This protein binds this small molecule.
Small molecule (SMILES): CS(=O)(=O)Nc1ccc([N+](=O)[O-])cc1Oc1ccccc1

Binding-site contacts:
Ligand atom O4 contacts residue PHE5 of chain 1.A at 4.3 Å.
Ligand atom S1 contacts residue GLY29 of chain 1.A at 4.5 Å.
Ligand atom S1 contacts residue LYS60 of chain 1.A at 3.6 Å.
Ligand atom C7 contacts residue ILE18 of chain 1.A at 4.0 Å (hydrophobic).
Ligand atom C5 contacts residue ILE18 of chain 1.A at 3.8 Å (hydrophobic).
Ligand atom O5 contacts residue ILE18 of chain 1.A at 4.3 Å.
Ligand atom C1 contacts residue LYS60 of chain 1.A at 3.1 Å.
Ligand atom O5 contacts residue LEU2 of chain 1.A at 3.9 Å.
Ligand atom O2 contacts residue GLY29 of chain 1.A at 3.1 Å (h-bond).
Ligand atom C1 contacts residue LEU2 of chain 1.A at 3.2 Å (hydrophobic).
Ligand atom C4 contacts residue LEU2 of chain 1.A at 4.2 Å (hydrophobic).
Ligand atom N2 contacts residue ALA17 of chain 1.A at 3.7 Å.
Ligand atom C8 contacts residue ILE18 of chain 1.A at 3.7 Å (hydrophobic).
Ligand atom O3 contacts residue ALA17 of chain 1.A at 3.6 Å.
Ligand atom C1 contacts residue IMN1 of chain 1.C at 3.9 Å.
Ligand atom C13 contacts residue ILE18 of chain 1.A at 3.7 Å (hydrophobic).
Ligand atom C9 contacts residue LEU2 of chain 1.A at 4.4 Å (hydrophobic).
Ligand atom O2 contacts residue LYS60 of chain 1.A at 3.9 Å.
Ligand atom C10 contacts residue ILE18 of chain 1.A at 4.0 Å (hydrophobic).
Ligand atom O3 contacts residue ILE18 of chain 1.A at 3.7 Å.
Ligand atom C11 contacts residue ILE18 of chain 1.A at 4.0 Å (hydrophobic).
Ligand atom C6 contacts residue LEU2 of chain 1.A at 3.4 Å (hydrophobic).
Ligand atom O1 contacts residue LYS60 of chain 1.A at 3.0 Å (salt-bridge).
Ligand atom O3 contacts residue LEU2 of chain 1.A at 4.2 Å.
Ligand atom C4 contacts residue SER22 of chain 1.A at 4.2 Å.
Ligand atom C3 contacts residue LEU2 of chain 1.A at 4.3 Å (hydrophobic).
Ligand atom C7 contacts residue LEU2 of chain 1.A at 3.4 Å (hydrophobic).
Ligand atom C5 contacts residue LEU2 of chain 1.A at 3.8 Å (hydrophobic).
Ligand atom O4 contacts residue ILE9 of chain 1.A at 4.0 Å.
Ligand atom C2 contacts residue LEU2 of chain 1.A at 3.9 Å (hydrophobic).
Ligand atom C6 contacts residue ILE18 of chain 1.A at 3.4 Å (hydrophobic).
Ligand atom N2 contacts residue ILE18 of chain 1.A at 3.8 Å.
Ligand atom O2 contacts residue IMN1 of chain 1.C at 4.0 Å.
Ligand atom C3 contacts residue SER22 of chain 1.A at 4.2 Å.
Ligand atom S1 contacts residue LEU2 of chain 1.A at 4.4 Å.
Ligand atom C12 contacts residue ILE18 of chain 1.A at 3.9 Å (hydrophobic).
Ligand atom C9 contacts residue ILE18 of chain 1.A at 3.8 Å (hydrophobic).
Ligand atom O4 contacts residue ALA17 of chain 1.A at 3.2 Å.
Ligand atom O3 contacts residue GLY6 of chain 1.A at 4.4 Å.

Sequence of chain 1.A:
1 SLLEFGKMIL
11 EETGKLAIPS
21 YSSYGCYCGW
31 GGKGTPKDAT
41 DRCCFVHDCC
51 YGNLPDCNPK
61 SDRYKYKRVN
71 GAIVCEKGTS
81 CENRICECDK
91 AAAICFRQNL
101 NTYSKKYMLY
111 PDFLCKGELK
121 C